Sequence of chain 26.D:
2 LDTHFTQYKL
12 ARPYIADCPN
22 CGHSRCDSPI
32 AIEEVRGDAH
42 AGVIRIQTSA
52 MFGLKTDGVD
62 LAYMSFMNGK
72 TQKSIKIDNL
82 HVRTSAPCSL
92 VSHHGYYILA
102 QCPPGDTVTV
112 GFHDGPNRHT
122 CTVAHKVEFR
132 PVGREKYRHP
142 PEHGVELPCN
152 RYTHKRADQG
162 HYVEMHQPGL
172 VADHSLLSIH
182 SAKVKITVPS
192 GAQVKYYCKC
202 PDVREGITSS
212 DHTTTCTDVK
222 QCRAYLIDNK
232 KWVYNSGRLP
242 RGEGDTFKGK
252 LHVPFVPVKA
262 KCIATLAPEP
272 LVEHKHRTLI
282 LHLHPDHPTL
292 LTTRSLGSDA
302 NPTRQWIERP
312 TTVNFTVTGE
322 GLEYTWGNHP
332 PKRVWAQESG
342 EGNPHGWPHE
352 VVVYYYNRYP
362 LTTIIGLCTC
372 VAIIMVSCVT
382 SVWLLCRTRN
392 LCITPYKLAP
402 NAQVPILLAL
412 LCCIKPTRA

This small molecule binds to this protein.
Small molecule (SMILES): O=C(O)[C@@H]1O[C@H](O[C@H]2[C@@H](OS(=O)(=O)O)O[C@@H](O)[C@H](NS(=O)(=O)O)[C@H]2O)[C@@H](OS(=O)(=O)O)[C@H](O)[C@@H]1O

Binding-site contacts:
Ligand atom SAG contacts residue THR4 of chain 26.D at 3.9 Å.
Ligand atom O4 contacts residue HIS155 of chain 26.D at 3.5 Å (h-bond).
Ligand atom OAF contacts residue THR4 of chain 26.D at 2.9 Å (h-bond).
Ligand atom C6 contacts residue HIS155 of chain 26.D at 3.4 Å.
Ligand atom C3 contacts residue ARG157 of chain 26.D at 3.7 Å.
Ligand atom O6B contacts residue LYS156 of chain 26.D at 3.3 Å.
Ligand atom O5 contacts residue HIS155 of chain 26.D at 3.6 Å.
Ligand atom O6B contacts residue LEU62 of chain 26.D at 4.0 Å.
Ligand atom O3 contacts residue ARG157 of chain 26.D at 3.3 Å (salt-bridge).
Ligand atom O5B contacts residue LYS156 of chain 26.D at 3.3 Å.
Ligand atom O6A contacts residue LEU62 of chain 26.D at 3.4 Å.
Ligand atom C3 contacts residue ALA158 of chain 26.D at 4.0 Å (hydrophobic).
Ligand atom O3 contacts residue LYS156 of chain 26.D at 3.0 Å.
Ligand atom O6A contacts residue HIS155 of chain 26.D at 3.8 Å.
Ligand atom OAH contacts residue THR4 of chain 26.D at 3.7 Å.
Ligand atom C6 contacts residue LEU62 of chain 26.D at 3.5 Å (hydrophobic).
Ligand atom C6 contacts residue HIS94 of chain 26.D at 3.9 Å.
Ligand atom C6 contacts residue SER93 of chain 26.D at 4.0 Å.
Ligand atom C2 contacts residue ALA158 of chain 26.D at 3.7 Å (hydrophobic).
Ligand atom OAH contacts residue ARG157 of chain 26.D at 3.1 Å (salt-bridge).
Ligand atom C5 contacts residue HIS155 of chain 26.D at 4.0 Å.
Ligand atom OAF contacts residue ARG157 of chain 26.D at 2.8 Å (salt-bridge).
Ligand atom C3 contacts residue LYS156 of chain 26.D at 4.0 Å.
Ligand atom OAF contacts residue ALA158 of chain 26.D at 3.3 Å.
Ligand atom O4 contacts residue SER93 of chain 26.D at 3.0 Å (h-bond).
Ligand atom O6B contacts residue HIS94 of chain 26.D at 4.0 Å.
Ligand atom O5 contacts residue ARG157 of chain 26.D at 3.8 Å.
Ligand atom O4 contacts residue LYS156 of chain 26.D at 3.5 Å.
Ligand atom O6A contacts residue HIS94 of chain 26.D at 3.2 Å (h-bond).
Ligand atom SAG contacts residue ARG157 of chain 26.D at 3.6 Å (salt-bridge).
Ligand atom O5 contacts residue LYS156 of chain 26.D at 3.4 Å.
Ligand atom O3 contacts residue ALA158 of chain 26.D at 3.0 Å (h-bond).
Ligand atom C4 contacts residue LYS156 of chain 26.D at 4.0 Å.
Ligand atom OBI contacts residue LYS156 of chain 26.D at 4.0 Å.
Ligand atom OAH contacts residue LEU2 of chain 26.D at 2.8 Å (h-bond).
Ligand atom O6B contacts residue HIS155 of chain 26.D at 3.3 Å (h-bond).
Ligand atom OAH contacts residue ASP3 of chain 26.D at 4.0 Å.
Ligand atom O6A contacts residue SER93 of chain 26.D at 3.2 Å.
Ligand atom C5 contacts residue LEU62 of chain 26.D at 3.8 Å (hydrophobic).
Ligand atom O6B contacts residue ARG157 of chain 26.D at 3.3 Å (salt-bridge).